Sequence of chain 1.V:
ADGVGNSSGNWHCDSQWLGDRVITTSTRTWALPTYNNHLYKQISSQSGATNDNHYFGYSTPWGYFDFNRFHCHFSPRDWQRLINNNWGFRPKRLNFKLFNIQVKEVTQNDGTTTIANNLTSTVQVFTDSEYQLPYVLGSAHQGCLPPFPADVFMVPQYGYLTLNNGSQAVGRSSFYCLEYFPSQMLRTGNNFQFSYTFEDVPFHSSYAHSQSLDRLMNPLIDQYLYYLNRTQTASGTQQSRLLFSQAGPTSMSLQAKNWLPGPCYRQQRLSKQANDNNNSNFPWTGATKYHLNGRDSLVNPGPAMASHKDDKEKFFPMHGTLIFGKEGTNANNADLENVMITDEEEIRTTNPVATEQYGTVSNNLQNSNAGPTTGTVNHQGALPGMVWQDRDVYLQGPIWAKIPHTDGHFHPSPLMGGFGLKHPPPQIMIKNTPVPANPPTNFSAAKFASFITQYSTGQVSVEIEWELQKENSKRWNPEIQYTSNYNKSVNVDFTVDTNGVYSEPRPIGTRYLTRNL

Binding-site contacts:
Ligand atom O3' contacts residue HIS409 of chain 1.V at 4.4 Å.
Ligand atom N9 contacts residue HIS411 of chain 1.X at 4.5 Å.
Ligand atom N7 contacts residue PRO202 of chain 1.X at 4.2 Å.
Ligand atom N6 contacts residue GLY420 of chain 1.X at 3.6 Å.
Ligand atom N6 contacts residue PRO412 of chain 1.X at 3.6 Å.
Ligand atom C5 contacts residue PRO202 of chain 1.X at 3.9 Å (hydrophobic).
Ligand atom C5 contacts residue PRO412 of chain 1.X at 4.1 Å (hydrophobic).
Ligand atom O5' contacts residue PRO202 of chain 1.X at 4.1 Å.
Ligand atom N1 contacts residue PRO412 of chain 1.X at 3.7 Å.
Ligand atom N9 contacts residue PRO412 of chain 1.X at 4.4 Å.
Ligand atom C8 contacts residue PRO202 of chain 1.X at 4.4 Å (hydrophobic).
Ligand atom N1 contacts residue PRO202 of chain 1.X at 4.0 Å.
Ligand atom N7 contacts residue SER413 of chain 1.X at 4.3 Å.
Ligand atom C8 contacts residue HIS411 of chain 1.X at 3.4 Å.
Ligand atom C5' contacts residue PRO202 of chain 1.X at 4.2 Å (hydrophobic).
Ligand atom N1 contacts residue GLY420 of chain 1.X at 3.2 Å (h-bond).
Ligand atom N7 contacts residue HIS411 of chain 1.X at 3.7 Å.
Ligand atom N3 contacts residue PRO412 of chain 1.X at 4.0 Å.
Ligand atom C4 contacts residue PRO412 of chain 1.X at 4.1 Å (hydrophobic).
Ligand atom C6 contacts residue SER413 of chain 1.X at 4.4 Å.
Ligand atom N6 contacts residue VAL201 of chain 1.X at 4.5 Å.
Ligand atom C6 contacts residue PRO202 of chain 1.X at 4.0 Å (hydrophobic).
Ligand atom N9 contacts residue PRO202 of chain 1.X at 4.3 Å.
Ligand atom C6 contacts residue GLY420 of chain 1.X at 4.3 Å.
Ligand atom O3P contacts residue PRO202 of chain 1.X at 4.1 Å.
Ligand atom C4 contacts residue PRO202 of chain 1.X at 4.0 Å (hydrophobic).
Ligand atom C2 contacts residue GLY420 of chain 1.X at 3.8 Å.
Ligand atom N3 contacts residue PRO202 of chain 1.X at 4.2 Å.
Ligand atom C6 contacts residue VAL201 of chain 1.X at 4.5 Å (hydrophobic).
Ligand atom C2 contacts residue PRO202 of chain 1.X at 4.0 Å (hydrophobic).
Ligand atom N1 contacts residue VAL201 of chain 1.X at 4.0 Å.
Ligand atom C2' contacts residue HIS411 of chain 1.X at 4.3 Å.
Ligand atom O4' contacts residue PRO202 of chain 1.X at 4.4 Å.
Ligand atom C2 contacts residue PRO412 of chain 1.X at 4.2 Å (hydrophobic).
Ligand atom P contacts residue PRO202 of chain 1.X at 4.4 Å.
Ligand atom O1P contacts residue PRO202 of chain 1.X at 4.1 Å.
Ligand atom C6 contacts residue PRO412 of chain 1.X at 3.6 Å (hydrophobic).
Ligand atom N6 contacts residue SER413 of chain 1.X at 3.6 Å.

This protein binds this small molecule.
Small molecule (SMILES): Nc1ncnc2c1ncn2[C@H]1C[C@H](O)[C@@H](COP(=O)(O)O)O1

Sequence of chain 1.X:
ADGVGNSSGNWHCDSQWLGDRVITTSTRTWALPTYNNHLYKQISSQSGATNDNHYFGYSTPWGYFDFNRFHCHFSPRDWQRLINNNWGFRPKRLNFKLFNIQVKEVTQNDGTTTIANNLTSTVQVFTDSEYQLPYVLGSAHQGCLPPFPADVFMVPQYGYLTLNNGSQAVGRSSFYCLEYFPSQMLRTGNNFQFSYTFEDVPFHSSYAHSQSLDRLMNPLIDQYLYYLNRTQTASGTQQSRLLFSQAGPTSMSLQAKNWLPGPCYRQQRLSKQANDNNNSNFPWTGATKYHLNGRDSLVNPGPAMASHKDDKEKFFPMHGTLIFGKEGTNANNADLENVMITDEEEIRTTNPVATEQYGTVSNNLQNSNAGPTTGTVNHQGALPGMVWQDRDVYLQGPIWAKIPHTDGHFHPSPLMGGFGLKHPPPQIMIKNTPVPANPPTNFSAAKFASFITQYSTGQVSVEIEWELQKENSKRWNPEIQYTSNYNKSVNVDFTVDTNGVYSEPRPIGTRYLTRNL